Sequence of chain 1.A:
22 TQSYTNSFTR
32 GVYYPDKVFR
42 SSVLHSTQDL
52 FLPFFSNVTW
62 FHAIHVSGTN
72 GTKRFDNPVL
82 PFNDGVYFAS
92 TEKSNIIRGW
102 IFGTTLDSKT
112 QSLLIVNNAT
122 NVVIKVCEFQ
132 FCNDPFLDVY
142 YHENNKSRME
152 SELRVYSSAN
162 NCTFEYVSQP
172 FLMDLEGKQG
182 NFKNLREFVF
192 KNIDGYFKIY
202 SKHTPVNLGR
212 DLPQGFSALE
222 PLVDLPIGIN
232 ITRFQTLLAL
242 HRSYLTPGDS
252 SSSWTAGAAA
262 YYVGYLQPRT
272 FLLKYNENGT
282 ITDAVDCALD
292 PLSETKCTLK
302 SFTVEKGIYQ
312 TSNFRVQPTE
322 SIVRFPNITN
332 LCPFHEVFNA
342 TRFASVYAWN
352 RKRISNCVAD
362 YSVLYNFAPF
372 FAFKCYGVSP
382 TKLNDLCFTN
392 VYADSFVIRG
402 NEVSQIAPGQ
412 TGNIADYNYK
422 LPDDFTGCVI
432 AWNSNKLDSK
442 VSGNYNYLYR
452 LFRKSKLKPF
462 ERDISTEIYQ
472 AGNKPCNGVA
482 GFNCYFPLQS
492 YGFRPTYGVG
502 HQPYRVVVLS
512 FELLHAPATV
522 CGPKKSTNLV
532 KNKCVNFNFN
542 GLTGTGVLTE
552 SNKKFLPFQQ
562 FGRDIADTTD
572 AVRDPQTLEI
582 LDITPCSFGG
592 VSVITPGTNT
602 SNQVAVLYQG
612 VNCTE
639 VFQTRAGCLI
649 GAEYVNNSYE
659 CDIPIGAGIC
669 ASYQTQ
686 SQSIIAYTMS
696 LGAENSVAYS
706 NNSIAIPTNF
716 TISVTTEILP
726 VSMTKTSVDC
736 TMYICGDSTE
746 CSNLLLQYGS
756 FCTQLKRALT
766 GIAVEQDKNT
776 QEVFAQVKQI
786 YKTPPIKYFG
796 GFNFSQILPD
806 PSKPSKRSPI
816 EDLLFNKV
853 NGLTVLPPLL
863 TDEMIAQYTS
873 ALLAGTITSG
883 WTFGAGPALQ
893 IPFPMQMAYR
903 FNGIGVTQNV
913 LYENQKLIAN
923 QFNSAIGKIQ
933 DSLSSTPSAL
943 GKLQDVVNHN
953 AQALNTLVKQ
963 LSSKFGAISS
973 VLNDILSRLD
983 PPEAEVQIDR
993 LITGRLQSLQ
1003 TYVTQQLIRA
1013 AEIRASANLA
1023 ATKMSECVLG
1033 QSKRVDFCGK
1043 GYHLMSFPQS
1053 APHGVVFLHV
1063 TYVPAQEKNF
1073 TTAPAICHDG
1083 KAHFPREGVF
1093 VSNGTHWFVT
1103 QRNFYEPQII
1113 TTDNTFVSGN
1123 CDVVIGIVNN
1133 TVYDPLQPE

Binding-site contacts:
Ligand atom C5 contacts residue LEU919 of chain 1.A at 4.3 Å (hydrophobic).
Ligand atom C6 contacts residue ASN714 of chain 1.A at 3.3 Å.
Ligand atom O4 contacts residue LEU919 of chain 1.A at 3.8 Å.
Ligand atom C7 contacts residue LEU919 of chain 1.A at 4.1 Å (hydrophobic).
Ligand atom C3 contacts residue LEU919 of chain 1.A at 4.3 Å (hydrophobic).
Ligand atom O5 contacts residue ASN714 of chain 1.A at 2.5 Å (h-bond).
Ligand atom C5 contacts residue ASN714 of chain 1.A at 3.4 Å.
Ligand atom O7 contacts residue LEU919 of chain 1.A at 3.5 Å.
Ligand atom C1 contacts residue ASN714 of chain 1.A at 3.3 Å.
Ligand atom O5 contacts residue GLN1068 of chain 1.A at 4.4 Å.

The protein below binds the small molecule below.
Small molecule (SMILES): CC(=O)N[C@H]1[C@H](O[C@H]2[C@H](O)[C@@H](NC(C)=O)CO[C@@H]2CO)O[C@H](CO)[C@@H](O)[C@@H]1O